This small molecule binds to this protein.
Small molecule (SMILES): Nc1snnc1-c1ccc(C(F)(F)F)cc1

Binding-site contacts:
Ligand atom N1 contacts residue LEU43 of chain 1.A at 4.3 Å.
Ligand atom N contacts residue LYS40 of chain 1.A at 3.4 Å.
Ligand atom C8 contacts residue ARG53 of chain 1.A at 4.3 Å.
Ligand atom C7 contacts residue GLU49 of chain 1.A at 4.4 Å.
Ligand atom F contacts residue VAL80 of chain 1.A at 4.2 Å.
Ligand atom C6 contacts residue ARG53 of chain 1.A at 4.0 Å.
Ligand atom F contacts residue TYR73 of chain 1.A at 3.1 Å.
Ligand atom F1 contacts residue VAL56 of chain 1.A at 3.9 Å.
Ligand atom F2 contacts residue TYR73 of chain 1.A at 3.1 Å.
Ligand atom C1 contacts residue GLU49 of chain 1.A at 4.5 Å.
Ligand atom N2 contacts residue LEU43 of chain 1.A at 4.1 Å.
Ligand atom N1 contacts residue LYS40 of chain 1.A at 4.4 Å.
Ligand atom C6 contacts residue LEU52 of chain 1.A at 3.5 Å (hydrophobic).
Ligand atom C3 contacts residue VAL80 of chain 1.A at 4.3 Å (hydrophobic).
Ligand atom S contacts residue LYS40 of chain 1.A at 3.9 Å.
Ligand atom F contacts residue VAL56 of chain 1.A at 3.8 Å.
Ligand atom F1 contacts residue ARG53 of chain 1.A at 3.4 Å.
Ligand atom C5 contacts residue ARG53 of chain 1.A at 4.3 Å.
Ligand atom S contacts residue GLU44 of chain 1.A at 4.2 Å.
Ligand atom N1 contacts residue GLU44 of chain 1.A at 4.1 Å.
Ligand atom C contacts residue LYS40 of chain 1.A at 3.9 Å.
Ligand atom C8 contacts residue TYR73 of chain 1.A at 3.8 Å (hydrophobic).
Ligand atom N1 contacts residue GLU49 of chain 1.A at 3.4 Å.
Ligand atom F1 contacts residue LEU52 of chain 1.A at 4.2 Å.
Ligand atom C7 contacts residue LEU52 of chain 1.A at 3.5 Å (hydrophobic).
Ligand atom S contacts residue GLU49 of chain 1.A at 4.5 Å.
Ligand atom C2 contacts residue VAL80 of chain 1.A at 4.1 Å (hydrophobic).
Ligand atom N2 contacts residue GLU49 of chain 1.A at 3.5 Å.
Ligand atom C1 contacts residue VAL80 of chain 1.A at 4.3 Å (hydrophobic).

Sequence of chain 1.A:
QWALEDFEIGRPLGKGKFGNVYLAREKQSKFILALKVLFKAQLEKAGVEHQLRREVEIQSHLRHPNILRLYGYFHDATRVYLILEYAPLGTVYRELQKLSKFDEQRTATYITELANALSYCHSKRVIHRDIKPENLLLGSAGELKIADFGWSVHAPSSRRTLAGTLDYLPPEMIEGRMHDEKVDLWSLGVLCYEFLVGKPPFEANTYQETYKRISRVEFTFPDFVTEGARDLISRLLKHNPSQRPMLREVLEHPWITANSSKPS